This protein binds this small molecule.
Small molecule (SMILES): O=P(O)(O)OC1[C@H](O)[C@H](OP(=O)(O)O)C(OP(=O)(O)O)[C@H](OP(=O)(O)O)[C@H]1O

Binding-site contacts:
Ligand atom C4 contacts residue LYS289 of chain 1.D at 4.1 Å.
Ligand atom O5 contacts residue TYR297 of chain 1.D at 4.0 Å.
Ligand atom O9P contacts residue LYS288 of chain 1.D at 4.5 Å.
Ligand atom OPH contacts residue LYS289 of chain 1.D at 3.9 Å.
Ligand atom P5 contacts residue TYR297 of chain 1.D at 3.5 Å.
Ligand atom O1 contacts residue LYS288 of chain 1.D at 2.9 Å (salt-bridge).
Ligand atom P4 contacts residue LYS289 of chain 1.D at 3.6 Å.
Ligand atom O1P contacts residue LYS288 of chain 1.D at 3.2 Å (salt-bridge).
Ligand atom O2 contacts residue LYS288 of chain 1.D at 3.3 Å.
Ligand atom OPF contacts residue TYR297 of chain 1.D at 3.7 Å.
Ligand atom OPG contacts residue TYR297 of chain 1.D at 2.4 Å (h-bond).
Ligand atom C5 contacts residue LYS289 of chain 1.D at 4.2 Å.
Ligand atom O3P contacts residue LYS288 of chain 1.D at 4.0 Å.
Ligand atom OPH contacts residue HIS214 of chain 1.D at 4.0 Å.
Ligand atom C1 contacts residue LYS288 of chain 1.D at 4.0 Å.
Ligand atom C6 contacts residue LYS288 of chain 1.D at 3.7 Å.
Ligand atom P1 contacts residue LYS288 of chain 1.D at 3.6 Å.
Ligand atom O8P contacts residue LYS289 of chain 1.D at 3.7 Å.
Ligand atom OPG contacts residue LYS289 of chain 1.D at 3.0 Å (salt-bridge).
Ligand atom O5 contacts residue LYS289 of chain 1.D at 3.1 Å (salt-bridge).
Ligand atom O8P contacts residue TYR292 of chain 1.C at 4.2 Å.
Ligand atom P5 contacts residue LYS289 of chain 1.D at 3.6 Å.
Ligand atom O4 contacts residue LYS289 of chain 1.D at 3.8 Å.
Ligand atom O6 contacts residue LYS288 of chain 1.D at 3.6 Å (salt-bridge).
Ligand atom O9P contacts residue LYS289 of chain 1.D at 2.8 Å (salt-bridge).
Ligand atom C2 contacts residue LYS288 of chain 1.D at 4.3 Å.

Sequence of chain 1.D:
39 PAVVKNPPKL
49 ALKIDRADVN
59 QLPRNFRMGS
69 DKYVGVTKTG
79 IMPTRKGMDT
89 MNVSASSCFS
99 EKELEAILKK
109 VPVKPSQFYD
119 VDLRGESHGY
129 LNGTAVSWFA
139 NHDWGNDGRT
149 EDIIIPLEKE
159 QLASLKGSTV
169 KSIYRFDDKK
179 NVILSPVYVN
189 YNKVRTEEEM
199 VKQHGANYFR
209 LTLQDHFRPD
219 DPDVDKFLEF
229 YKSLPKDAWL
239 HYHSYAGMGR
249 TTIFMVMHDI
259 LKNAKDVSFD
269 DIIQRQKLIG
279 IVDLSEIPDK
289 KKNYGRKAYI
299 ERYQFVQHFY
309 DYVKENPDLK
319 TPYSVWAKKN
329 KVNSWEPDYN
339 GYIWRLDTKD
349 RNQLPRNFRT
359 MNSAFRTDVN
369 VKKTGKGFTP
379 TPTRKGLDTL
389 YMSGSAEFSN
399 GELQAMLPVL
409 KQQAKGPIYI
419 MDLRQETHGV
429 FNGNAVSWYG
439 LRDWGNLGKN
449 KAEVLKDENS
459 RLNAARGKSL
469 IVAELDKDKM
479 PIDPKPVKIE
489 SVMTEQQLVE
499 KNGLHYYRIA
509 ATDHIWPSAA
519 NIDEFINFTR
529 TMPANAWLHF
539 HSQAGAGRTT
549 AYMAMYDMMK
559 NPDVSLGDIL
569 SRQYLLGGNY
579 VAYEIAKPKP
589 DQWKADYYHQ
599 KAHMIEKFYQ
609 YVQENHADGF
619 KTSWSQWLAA

Sequence of chain 1.C:
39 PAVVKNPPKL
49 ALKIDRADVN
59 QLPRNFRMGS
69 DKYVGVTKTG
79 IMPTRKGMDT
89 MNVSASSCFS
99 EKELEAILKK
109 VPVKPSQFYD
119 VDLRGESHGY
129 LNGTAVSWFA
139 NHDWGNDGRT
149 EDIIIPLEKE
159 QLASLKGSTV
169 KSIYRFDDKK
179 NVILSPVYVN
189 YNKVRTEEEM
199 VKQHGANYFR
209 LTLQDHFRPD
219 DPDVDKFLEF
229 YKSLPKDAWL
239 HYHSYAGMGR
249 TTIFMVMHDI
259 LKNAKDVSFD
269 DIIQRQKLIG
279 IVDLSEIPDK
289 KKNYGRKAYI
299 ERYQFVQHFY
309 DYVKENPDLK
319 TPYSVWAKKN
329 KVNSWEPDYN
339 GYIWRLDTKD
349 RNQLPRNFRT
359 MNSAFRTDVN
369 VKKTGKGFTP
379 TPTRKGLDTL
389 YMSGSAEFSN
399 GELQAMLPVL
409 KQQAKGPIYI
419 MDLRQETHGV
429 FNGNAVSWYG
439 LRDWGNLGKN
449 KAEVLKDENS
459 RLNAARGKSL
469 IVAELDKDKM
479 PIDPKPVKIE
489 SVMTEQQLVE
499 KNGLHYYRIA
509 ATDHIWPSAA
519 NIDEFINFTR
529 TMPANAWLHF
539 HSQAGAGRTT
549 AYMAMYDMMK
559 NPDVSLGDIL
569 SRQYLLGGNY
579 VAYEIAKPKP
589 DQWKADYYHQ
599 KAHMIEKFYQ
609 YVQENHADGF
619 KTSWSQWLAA